Binding-site contacts:
Ligand atom O4 contacts residue LYS66 of chain 2.A at 3.9 Å.
Ligand atom O4 contacts residue TYR74 of chain 2.A at 3.3 Å (h-bond).
Ligand atom C4 contacts residue LYS66 of chain 2.A at 4.0 Å.
Ligand atom O3 contacts residue GLU150 of chain 2.A at 4.2 Å.
Ligand atom C4 contacts residue ARG69 of chain 2.A at 4.1 Å.
Ligand atom O1 contacts residue ARG69 of chain 2.A at 4.0 Å.
Ligand atom C4 contacts residue TYR74 of chain 2.A at 3.4 Å (hydrophobic).
Ligand atom O6 contacts residue ARG69 of chain 2.A at 3.2 Å (salt-bridge).
Ligand atom C2 contacts residue ARG69 of chain 2.A at 3.3 Å.
Ligand atom O6 contacts residue LYS66 of chain 2.A at 3.4 Å.
Ligand atom O6 contacts residue THR70 of chain 2.A at 4.2 Å.
Ligand atom O2 contacts residue ARG69 of chain 2.A at 4.2 Å.
Ligand atom C6 contacts residue LYS66 of chain 2.A at 3.8 Å.
Ligand atom O6 contacts residue GLU150 of chain 2.A at 4.2 Å.
Ligand atom O6 contacts residue TYR74 of chain 2.A at 2.8 Å (h-bond).
Ligand atom O5 contacts residue TYR74 of chain 2.A at 4.3 Å.
Ligand atom C6 contacts residue GLU150 of chain 2.A at 3.9 Å.
Ligand atom O6 contacts residue PRO71 of chain 2.A at 3.4 Å.
Ligand atom O4 contacts residue GLU150 of chain 2.A at 3.8 Å.
Ligand atom O5 contacts residue ARG69 of chain 2.A at 3.6 Å.
Ligand atom C5 contacts residue TYR74 of chain 2.A at 3.0 Å (hydrophobic).
Ligand atom C1 contacts residue ARG69 of chain 2.A at 3.5 Å.
Ligand atom C6 contacts residue TYR74 of chain 2.A at 3.4 Å (hydrophobic).
Ligand atom C4 contacts residue GLU150 of chain 2.A at 3.7 Å.
Ligand atom C5 contacts residue ARG69 of chain 2.A at 3.9 Å.
Ligand atom C6 contacts residue ARG69 of chain 2.A at 3.6 Å.
Ligand atom C3 contacts residue ARG69 of chain 2.A at 4.2 Å.

This small molecule binds to this protein.
Small molecule (SMILES): OC[C@H]1O[C@H](O[C@H]2O[C@H](CO)[C@@H](O)[C@H](O)[C@H]2O)[C@H](O)[C@@H](O)[C@@H]1O

Sequence of chain 2.A:
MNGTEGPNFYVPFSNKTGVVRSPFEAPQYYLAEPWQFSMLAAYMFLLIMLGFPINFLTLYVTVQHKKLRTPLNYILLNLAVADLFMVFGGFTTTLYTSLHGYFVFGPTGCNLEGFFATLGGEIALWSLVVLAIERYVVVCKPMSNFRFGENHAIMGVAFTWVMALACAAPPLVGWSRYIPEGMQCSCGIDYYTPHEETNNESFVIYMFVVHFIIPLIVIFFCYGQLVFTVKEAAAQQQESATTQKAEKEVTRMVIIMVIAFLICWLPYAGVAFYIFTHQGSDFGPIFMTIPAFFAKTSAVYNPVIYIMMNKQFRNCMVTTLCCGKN